This protein binds this small molecule.
Small molecule (SMILES): O=C(O)CF

Binding-site contacts:
Ligand atom O contacts residue TYR221 of chain 1.A at 4.0 Å.
Ligand atom F contacts residue TYR221 of chain 1.A at 4.2 Å.
Ligand atom O contacts residue ARG116 of chain 1.A at 3.4 Å (salt-bridge).
Ligand atom F contacts residue ASP112 of chain 1.A at 3.8 Å.
Ligand atom F contacts residue HIS157 of chain 1.A at 3.6 Å.
Ligand atom C contacts residue ASP112 of chain 1.A at 3.1 Å.
Ligand atom F contacts residue ILE255 of chain 1.A at 3.7 Å.
Ligand atom C contacts residue ARG116 of chain 1.A at 3.3 Å.
Ligand atom CH3 contacts residue TRP158 of chain 1.A at 3.7 Å (hydrophobic).
Ligand atom OXT contacts residue ARG113 of chain 1.A at 4.0 Å.
Ligand atom CH3 contacts residue ASP112 of chain 1.A at 3.5 Å.
Ligand atom OXT contacts residue ARG116 of chain 1.A at 3.1 Å (salt-bridge).
Ligand atom CH3 contacts residue ILE255 of chain 1.A at 4.1 Å (hydrophobic).
Ligand atom C contacts residue TRP158 of chain 1.A at 3.8 Å (hydrophobic).
Ligand atom OXT contacts residue ASP112 of chain 1.A at 3.1 Å (salt-bridge).
Ligand atom OXT contacts residue ILE137 of chain 1.A at 3.5 Å.
Ligand atom O contacts residue ARG113 of chain 1.A at 2.8 Å (salt-bridge).
Ligand atom CH3 contacts residue ARG116 of chain 1.A at 3.7 Å.
Ligand atom F contacts residue TYR143 of chain 1.A at 4.4 Å.
Ligand atom O contacts residue TRP158 of chain 1.A at 3.4 Å.
Ligand atom CH3 contacts residue HIS282 of chain 1.A at 4.3 Å.
Ligand atom O contacts residue ASP112 of chain 1.A at 3.6 Å.
Ligand atom CH3 contacts residue TYR143 of chain 1.A at 3.8 Å (hydrophobic).
Ligand atom C contacts residue ARG113 of chain 1.A at 3.9 Å.
Ligand atom F contacts residue TRP158 of chain 1.A at 3.0 Å.
Ligand atom OXT contacts residue HIS282 of chain 1.A at 4.5 Å.

Sequence of chain 1.A:
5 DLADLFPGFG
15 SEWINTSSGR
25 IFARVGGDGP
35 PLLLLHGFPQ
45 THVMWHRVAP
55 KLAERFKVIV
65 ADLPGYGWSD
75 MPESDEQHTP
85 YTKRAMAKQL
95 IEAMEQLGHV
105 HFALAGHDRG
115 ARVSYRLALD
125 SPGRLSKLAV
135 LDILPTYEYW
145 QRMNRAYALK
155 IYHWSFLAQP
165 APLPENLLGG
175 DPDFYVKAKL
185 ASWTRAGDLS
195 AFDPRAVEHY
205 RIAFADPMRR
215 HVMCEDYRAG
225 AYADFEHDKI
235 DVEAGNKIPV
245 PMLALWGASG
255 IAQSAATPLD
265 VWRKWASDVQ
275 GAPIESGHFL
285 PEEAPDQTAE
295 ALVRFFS